Sequence of chain 1.A:
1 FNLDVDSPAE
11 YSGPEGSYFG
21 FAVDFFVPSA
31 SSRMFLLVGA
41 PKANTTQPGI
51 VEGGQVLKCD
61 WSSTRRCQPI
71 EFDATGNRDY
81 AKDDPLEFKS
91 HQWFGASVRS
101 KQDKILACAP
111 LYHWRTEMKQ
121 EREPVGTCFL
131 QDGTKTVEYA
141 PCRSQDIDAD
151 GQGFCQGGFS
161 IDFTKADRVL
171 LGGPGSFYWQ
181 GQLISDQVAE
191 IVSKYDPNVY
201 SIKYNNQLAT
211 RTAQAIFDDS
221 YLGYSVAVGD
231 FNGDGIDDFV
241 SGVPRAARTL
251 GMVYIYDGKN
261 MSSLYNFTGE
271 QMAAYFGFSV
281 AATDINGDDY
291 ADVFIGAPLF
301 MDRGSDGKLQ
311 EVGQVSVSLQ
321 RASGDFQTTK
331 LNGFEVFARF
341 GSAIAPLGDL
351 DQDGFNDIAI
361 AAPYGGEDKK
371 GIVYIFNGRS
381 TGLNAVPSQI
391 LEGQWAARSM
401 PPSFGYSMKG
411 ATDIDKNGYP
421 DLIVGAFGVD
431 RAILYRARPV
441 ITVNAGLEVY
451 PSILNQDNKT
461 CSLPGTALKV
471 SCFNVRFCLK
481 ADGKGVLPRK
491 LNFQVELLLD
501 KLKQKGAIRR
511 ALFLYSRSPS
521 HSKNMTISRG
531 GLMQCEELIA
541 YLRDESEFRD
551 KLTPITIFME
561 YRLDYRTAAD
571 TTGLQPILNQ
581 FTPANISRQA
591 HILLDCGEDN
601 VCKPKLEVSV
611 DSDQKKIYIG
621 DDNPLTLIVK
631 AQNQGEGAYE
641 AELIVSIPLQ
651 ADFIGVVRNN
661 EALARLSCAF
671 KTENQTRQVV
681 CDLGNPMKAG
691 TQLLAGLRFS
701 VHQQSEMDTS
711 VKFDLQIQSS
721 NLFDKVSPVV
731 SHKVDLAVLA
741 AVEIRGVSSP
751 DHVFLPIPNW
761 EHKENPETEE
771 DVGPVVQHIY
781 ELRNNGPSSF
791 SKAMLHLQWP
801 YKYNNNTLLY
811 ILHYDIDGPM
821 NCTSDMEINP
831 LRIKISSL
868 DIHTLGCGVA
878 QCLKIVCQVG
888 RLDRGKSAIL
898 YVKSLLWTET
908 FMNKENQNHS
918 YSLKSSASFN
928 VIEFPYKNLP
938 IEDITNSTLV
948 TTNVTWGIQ

The protein below binds the small molecule below.
Small molecule (SMILES): CC(=O)N[C@@H]1[C@@H](O)[C@H](O)[C@@H](CO)O[C@H]1O

Sequence of chain 1.B:
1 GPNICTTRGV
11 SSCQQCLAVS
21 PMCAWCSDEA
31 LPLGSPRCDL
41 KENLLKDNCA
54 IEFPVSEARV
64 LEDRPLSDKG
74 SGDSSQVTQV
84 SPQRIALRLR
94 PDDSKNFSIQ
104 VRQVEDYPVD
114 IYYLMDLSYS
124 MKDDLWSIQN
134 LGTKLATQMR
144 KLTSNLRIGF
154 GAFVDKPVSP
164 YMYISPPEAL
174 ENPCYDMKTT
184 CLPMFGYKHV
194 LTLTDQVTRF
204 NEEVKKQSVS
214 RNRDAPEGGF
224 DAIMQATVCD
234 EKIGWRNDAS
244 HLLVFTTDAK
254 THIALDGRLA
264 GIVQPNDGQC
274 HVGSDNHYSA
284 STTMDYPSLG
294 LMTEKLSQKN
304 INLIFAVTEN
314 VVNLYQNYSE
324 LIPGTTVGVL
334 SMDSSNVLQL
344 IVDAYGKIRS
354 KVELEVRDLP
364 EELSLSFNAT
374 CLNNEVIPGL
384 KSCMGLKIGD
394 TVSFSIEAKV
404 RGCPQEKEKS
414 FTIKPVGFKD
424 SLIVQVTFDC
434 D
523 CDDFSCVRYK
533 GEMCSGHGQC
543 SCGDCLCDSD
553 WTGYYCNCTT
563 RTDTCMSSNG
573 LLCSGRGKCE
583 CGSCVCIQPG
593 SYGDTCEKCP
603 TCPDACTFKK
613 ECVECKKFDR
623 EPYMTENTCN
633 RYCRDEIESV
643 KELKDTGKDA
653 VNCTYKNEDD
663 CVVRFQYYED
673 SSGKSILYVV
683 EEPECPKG

Binding-site contacts:
Ligand atom C4 contacts residue ASN320 of chain 1.B at 4.3 Å.
Ligand atom O4 contacts residue ASN316 of chain 1.B at 3.6 Å.
Ligand atom C7 contacts residue ASN320 of chain 1.B at 3.0 Å.
Ligand atom C3 contacts residue ASN320 of chain 1.B at 3.8 Å.
Ligand atom O7 contacts residue ASN316 of chain 1.B at 4.2 Å.
Ligand atom O5 contacts residue ASN320 of chain 1.B at 2.4 Å (h-bond).
Ligand atom C2 contacts residue ASN320 of chain 1.B at 2.5 Å.
Ligand atom C7 contacts residue MET272 of chain 1.A at 3.9 Å (hydrophobic).
Ligand atom C8 contacts residue ARG248 of chain 1.A at 3.6 Å.
Ligand atom O5 contacts residue ASN316 of chain 1.B at 4.0 Å.
Ligand atom N2 contacts residue ASN316 of chain 1.B at 4.2 Å.
Ligand atom C7 contacts residue ARG248 of chain 1.A at 4.2 Å.
Ligand atom C8 contacts residue ASN316 of chain 1.B at 4.2 Å.
Ligand atom N2 contacts residue ASN320 of chain 1.B at 3.0 Å (h-bond).
Ligand atom C8 contacts residue ASN320 of chain 1.B at 4.2 Å.
Ligand atom C1 contacts residue ASN316 of chain 1.B at 4.4 Å.
Ligand atom C7 contacts residue ASN316 of chain 1.B at 4.5 Å.
Ligand atom C5 contacts residue ASN320 of chain 1.B at 3.7 Å.
Ligand atom C1 contacts residue ASN320 of chain 1.B at 1.4 Å.
Ligand atom O7 contacts residue MET272 of chain 1.A at 2.8 Å.
Ligand atom C6 contacts residue ASN320 of chain 1.B at 4.3 Å.
Ligand atom O3 contacts residue ASN320 of chain 1.B at 4.1 Å.
Ligand atom O7 contacts residue ARG248 of chain 1.A at 4.2 Å.
Ligand atom O7 contacts residue ASN320 of chain 1.B at 2.5 Å (h-bond).
Ligand atom C5 contacts residue ASN316 of chain 1.B at 4.3 Å.